Sequence of chain 1.B:
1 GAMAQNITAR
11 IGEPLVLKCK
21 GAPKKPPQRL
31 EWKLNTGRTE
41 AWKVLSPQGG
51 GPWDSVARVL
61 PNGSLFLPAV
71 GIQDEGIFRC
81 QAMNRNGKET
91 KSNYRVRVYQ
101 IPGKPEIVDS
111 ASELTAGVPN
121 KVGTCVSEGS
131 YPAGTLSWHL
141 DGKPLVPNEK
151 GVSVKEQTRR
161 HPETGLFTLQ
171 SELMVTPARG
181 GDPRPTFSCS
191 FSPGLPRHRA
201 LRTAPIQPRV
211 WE

A protein and the small-molecule ligand that binds it are described below.
Small molecule (SMILES): Cc1c(C(=O)O)[nH]c2ccc(Br)cc12

Binding-site contacts:
Ligand atom N07 contacts residue THR164 of chain 1.B at 3.5 Å.
Ligand atom C03 contacts residue THR164 of chain 1.B at 3.8 Å.
Ligand atom C02 contacts residue HIS161 of chain 1.B at 3.2 Å.
Ligand atom C06 contacts residue GLY165 of chain 1.B at 3.9 Å.
Ligand atom C10 contacts residue ARG160 of chain 1.B at 4.1 Å.
Ligand atom C02 contacts residue GLU163 of chain 1.B at 4.0 Å.
Ligand atom C01 contacts residue GLY37 of chain 2.A at 4.0 Å.
Ligand atom O13 contacts residue GLU163 of chain 1.B at 4.1 Å.
Ligand atom C06 contacts residue GLY37 of chain 2.A at 3.4 Å.
Ligand atom C03 contacts residue GLU163 of chain 1.B at 3.9 Å.
Ligand atom C06 contacts residue ARG160 of chain 1.B at 3.9 Å.
Ligand atom BR14 contacts residue THR39 of chain 2.A at 3.6 Å.
Ligand atom C04 contacts residue ARG160 of chain 1.B at 4.0 Å.
Ligand atom C02 contacts residue PRO162 of chain 1.B at 3.3 Å (hydrophobic).
Ligand atom C09 contacts residue GLY165 of chain 1.B at 4.1 Å.
Ligand atom C01 contacts residue HIS161 of chain 1.B at 3.2 Å.
Ligand atom C03 contacts residue GLY165 of chain 1.B at 3.2 Å.
Ligand atom C05 contacts residue GLY165 of chain 1.B at 3.8 Å.
Ligand atom C01 contacts residue GLY165 of chain 1.B at 3.7 Å.
Ligand atom O12 contacts residue ILE72 of chain 1.B at 3.6 Å.
Ligand atom BR14 contacts residue ARG38 of chain 2.A at 3.4 Å.
Ligand atom BR14 contacts residue GLY37 of chain 2.A at 3.1 Å.
Ligand atom C10 contacts residue ILE72 of chain 1.B at 3.6 Å (hydrophobic).
Ligand atom C01 contacts residue PRO162 of chain 1.B at 3.9 Å (hydrophobic).
Ligand atom C05 contacts residue GLY37 of chain 2.A at 3.9 Å.
Ligand atom C09 contacts residue ILE72 of chain 1.B at 4.0 Å (hydrophobic).
Ligand atom C02 contacts residue THR164 of chain 1.B at 4.1 Å.
Ligand atom O13 contacts residue THR164 of chain 1.B at 4.0 Å.
Ligand atom C11 contacts residue ILE72 of chain 1.B at 4.0 Å (hydrophobic).
Ligand atom O12 contacts residue GLN73 of chain 1.B at 3.9 Å.
Ligand atom N07 contacts residue GLU163 of chain 1.B at 3.2 Å (salt-bridge).
Ligand atom C06 contacts residue ARG38 of chain 2.A at 4.0 Å.
Ligand atom C02 contacts residue GLY165 of chain 1.B at 3.2 Å.
Ligand atom C05 contacts residue ARG160 of chain 1.B at 3.4 Å.
Ligand atom BR14 contacts residue ARG160 of chain 1.B at 3.4 Å.
Ligand atom C04 contacts residue GLY165 of chain 1.B at 3.5 Å.
Ligand atom N07 contacts residue GLY165 of chain 1.B at 3.5 Å (h-bond).
Ligand atom C08 contacts residue THR164 of chain 1.B at 3.9 Å.
Ligand atom C08 contacts residue ILE72 of chain 1.B at 4.0 Å (hydrophobic).
Ligand atom C01 contacts residue ARG38 of chain 2.A at 3.5 Å.

Sequence of chain 2.A:
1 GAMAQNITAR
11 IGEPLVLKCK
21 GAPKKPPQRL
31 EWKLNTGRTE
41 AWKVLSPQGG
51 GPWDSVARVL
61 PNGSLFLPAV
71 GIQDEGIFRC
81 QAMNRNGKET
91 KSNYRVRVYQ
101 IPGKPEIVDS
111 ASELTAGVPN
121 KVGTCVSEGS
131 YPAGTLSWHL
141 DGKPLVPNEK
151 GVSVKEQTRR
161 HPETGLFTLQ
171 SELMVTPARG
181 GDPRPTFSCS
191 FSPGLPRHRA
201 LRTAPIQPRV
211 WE